Binding-site contacts:
Ligand atom N contacts residue SER33 of chain 3.A at 3.4 Å.
Ligand atom O contacts residue SER15 of chain 3.A at 3.5 Å (h-bond).
Ligand atom NE2 contacts residue THR78 of chain 3.A at 2.7 Å (h-bond).
Ligand atom O contacts residue ARG72 of chain 3.A at 2.7 Å (salt-bridge).
Ligand atom CZ contacts residue ALA105 of chain 1.A at 3.2 Å (hydrophobic).
Ligand atom CD2 contacts residue TRP108 of chain 1.A at 3.4 Å (hydrophobic).
Ligand atom NH1 contacts residue TRP108 of chain 1.A at 3.1 Å (h-bond).
Ligand atom CB contacts residue TYR42 of chain 3.A at 3.5 Å (hydrophobic).
Ligand atom NH2 contacts residue ALA105 of chain 1.A at 2.8 Å (h-bond).
Ligand atom CA contacts residue SER33 of chain 3.A at 3.6 Å.
Ligand atom CA contacts residue TRP67 of chain 3.A at 3.6 Å (hydrophobic).
Ligand atom NE2 contacts residue LEU98 of chain 3.A at 3.8 Å.
Ligand atom NH1 contacts residue ALA105 of chain 1.A at 3.0 Å (h-bond).
Ligand atom NE2 contacts residue TRP67 of chain 3.A at 3.4 Å.
Ligand atom NH1 contacts residue ASN106 of chain 1.A at 3.4 Å (h-bond).
Ligand atom NE1 contacts residue ARG72 of chain 3.A at 3.1 Å (salt-bridge).
Ligand atom CD1 contacts residue TRP108 of chain 1.A at 3.5 Å (hydrophobic).
Ligand atom O contacts residue SER33 of chain 3.A at 2.8 Å (h-bond).
Ligand atom CE2 contacts residue TRP108 of chain 1.A at 3.2 Å (hydrophobic).
Ligand atom N contacts residue LYS109 of chain 1.A at 2.7 Å (salt-bridge).
Ligand atom CE1 contacts residue TRP108 of chain 1.A at 3.4 Å (hydrophobic).
Ligand atom CZ contacts residue TRP108 of chain 1.A at 3.5 Å (hydrophobic).
Ligand atom NE2 contacts residue TRP67 of chain 3.A at 3.7 Å.
Ligand atom CZ contacts residue TRP96 of chain 3.A at 3.6 Å (hydrophobic).
Ligand atom CA contacts residue SER33 of chain 3.A at 3.7 Å.
Ligand atom CB contacts residue TRP67 of chain 3.A at 3.5 Å (hydrophobic).
Ligand atom CA contacts residue LYS109 of chain 1.A at 3.5 Å.
Ligand atom CG contacts residue TYR42 of chain 3.A at 3.8 Å (hydrophobic).
Ligand atom O contacts residue SER33 of chain 3.A at 2.9 Å (h-bond).
Ligand atom C contacts residue ARG72 of chain 3.A at 3.6 Å.
Ligand atom O contacts residue TYR31 of chain 3.A at 3.1 Å (h-bond).
Ligand atom NE2 contacts residue SER76 of chain 3.A at 2.8 Å (h-bond).
Ligand atom CZ contacts residue TRP108 of chain 1.A at 3.5 Å (hydrophobic).
Ligand atom OE1 contacts residue TRP96 of chain 3.A at 3.7 Å.
Ligand atom O contacts residue TRP108 of chain 1.A at 3.6 Å.
Ligand atom NE2 contacts residue LEU98 of chain 3.A at 3.7 Å.
Ligand atom CD2 contacts residue SER76 of chain 3.A at 3.6 Å.
Ligand atom C contacts residue SER33 of chain 3.A at 3.4 Å.
Ligand atom CG contacts residue TRP108 of chain 1.A at 3.6 Å (hydrophobic).
Ligand atom CE1 contacts residue TRP67 of chain 3.A at 3.2 Å (hydrophobic).

Sequence of chain 1.A:
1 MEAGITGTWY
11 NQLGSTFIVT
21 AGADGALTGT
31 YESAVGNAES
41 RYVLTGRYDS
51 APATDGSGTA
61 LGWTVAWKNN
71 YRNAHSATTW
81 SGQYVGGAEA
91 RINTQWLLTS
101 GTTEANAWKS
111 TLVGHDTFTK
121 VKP

Sequence of chain 3.A:
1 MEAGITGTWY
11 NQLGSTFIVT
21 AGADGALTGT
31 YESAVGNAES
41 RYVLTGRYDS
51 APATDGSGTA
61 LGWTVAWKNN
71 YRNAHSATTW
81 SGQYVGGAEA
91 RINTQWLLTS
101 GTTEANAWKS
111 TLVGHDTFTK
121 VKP

This small molecule binds to this protein.
Small molecule (SMILES): C[C@H]([NH3+])C(=O)N[C@@H](Cc1c[nH]c2ccccc12)C(=O)N[C@@H](CCCNC(N)=[NH2+])C(=O)N[C@@H](CC1=CNCN1)C(=O)N1CCC[C@H]1C(=O)N[C@@H](CCC(N)=O)C(=O)N[C@@H](Cc1ccccc1)C(=O)NCC(=O)NCC(=O)O